Binding-site contacts:
Ligand atom C7 contacts residue ASN215 of chain 1.O at 3.5 Å.
Ligand atom C1 contacts residue ASN215 of chain 1.O at 1.4 Å.
Ligand atom C2 contacts residue ASN213 of chain 1.O at 4.4 Å.
Ligand atom N2 contacts residue ASN213 of chain 1.O at 3.4 Å.
Ligand atom O5 contacts residue ASN215 of chain 1.O at 2.5 Å (h-bond).
Ligand atom O7 contacts residue ASN215 of chain 1.O at 4.4 Å.
Ligand atom C5 contacts residue ASN215 of chain 1.O at 3.7 Å.
Ligand atom O6 contacts residue ASN380 of chain 1.N at 3.6 Å (h-bond).
Ligand atom C5 contacts residue ASN380 of chain 1.N at 3.8 Å.
Ligand atom O7 contacts residue ASN213 of chain 1.O at 3.1 Å.
Ligand atom C7 contacts residue ASN213 of chain 1.O at 3.6 Å.
Ligand atom C8 contacts residue ASN215 of chain 1.O at 3.8 Å.
Ligand atom C6 contacts residue ASN380 of chain 1.N at 3.4 Å.
Ligand atom C2 contacts residue PHE214 of chain 1.O at 4.4 Å (hydrophobic).
Ligand atom N2 contacts residue ASN215 of chain 1.O at 2.9 Å (h-bond).
Ligand atom C7 contacts residue TYR253 of chain 1.O at 4.3 Å (hydrophobic).
Ligand atom O6 contacts residue HIS363 of chain 1.N at 4.2 Å.
Ligand atom C6 contacts residue GLU378 of chain 1.N at 4.3 Å.
Ligand atom N2 contacts residue PHE214 of chain 1.O at 4.1 Å.
Ligand atom C4 contacts residue ASN380 of chain 1.N at 4.0 Å.
Ligand atom O5 contacts residue ASN380 of chain 1.N at 3.4 Å (h-bond).
Ligand atom C2 contacts residue ASN215 of chain 1.O at 2.5 Å.
Ligand atom C4 contacts residue ASN215 of chain 1.O at 4.3 Å.
Ligand atom C3 contacts residue ASN215 of chain 1.O at 3.8 Å.
Ligand atom O3 contacts residue ASN213 of chain 1.O at 3.7 Å.
Ligand atom O7 contacts residue TYR253 of chain 1.O at 3.4 Å (h-bond).
Ligand atom N2 contacts residue TYR253 of chain 1.O at 4.4 Å.

This protein binds this small molecule.
Small molecule (SMILES): CC(=O)N[C@@H]1[C@@H](O)[C@H](O)[C@@H](CO)O[C@H]1O

Sequence of chain 1.N:
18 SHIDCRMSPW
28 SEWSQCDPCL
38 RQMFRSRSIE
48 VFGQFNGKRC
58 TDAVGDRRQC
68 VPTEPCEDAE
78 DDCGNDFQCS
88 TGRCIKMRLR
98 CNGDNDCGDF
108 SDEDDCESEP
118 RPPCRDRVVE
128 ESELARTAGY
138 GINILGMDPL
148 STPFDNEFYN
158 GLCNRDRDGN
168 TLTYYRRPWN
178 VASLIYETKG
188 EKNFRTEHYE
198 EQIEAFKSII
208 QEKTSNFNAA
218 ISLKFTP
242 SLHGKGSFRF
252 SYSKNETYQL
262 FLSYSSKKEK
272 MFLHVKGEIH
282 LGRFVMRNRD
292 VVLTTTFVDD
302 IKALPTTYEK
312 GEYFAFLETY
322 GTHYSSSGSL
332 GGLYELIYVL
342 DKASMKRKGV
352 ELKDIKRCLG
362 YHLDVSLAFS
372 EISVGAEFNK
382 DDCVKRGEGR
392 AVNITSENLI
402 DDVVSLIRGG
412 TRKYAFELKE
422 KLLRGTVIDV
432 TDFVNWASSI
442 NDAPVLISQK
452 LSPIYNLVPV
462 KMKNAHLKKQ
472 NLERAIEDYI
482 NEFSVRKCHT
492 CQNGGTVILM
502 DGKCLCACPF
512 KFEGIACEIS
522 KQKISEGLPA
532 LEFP

Sequence of chain 1.O:
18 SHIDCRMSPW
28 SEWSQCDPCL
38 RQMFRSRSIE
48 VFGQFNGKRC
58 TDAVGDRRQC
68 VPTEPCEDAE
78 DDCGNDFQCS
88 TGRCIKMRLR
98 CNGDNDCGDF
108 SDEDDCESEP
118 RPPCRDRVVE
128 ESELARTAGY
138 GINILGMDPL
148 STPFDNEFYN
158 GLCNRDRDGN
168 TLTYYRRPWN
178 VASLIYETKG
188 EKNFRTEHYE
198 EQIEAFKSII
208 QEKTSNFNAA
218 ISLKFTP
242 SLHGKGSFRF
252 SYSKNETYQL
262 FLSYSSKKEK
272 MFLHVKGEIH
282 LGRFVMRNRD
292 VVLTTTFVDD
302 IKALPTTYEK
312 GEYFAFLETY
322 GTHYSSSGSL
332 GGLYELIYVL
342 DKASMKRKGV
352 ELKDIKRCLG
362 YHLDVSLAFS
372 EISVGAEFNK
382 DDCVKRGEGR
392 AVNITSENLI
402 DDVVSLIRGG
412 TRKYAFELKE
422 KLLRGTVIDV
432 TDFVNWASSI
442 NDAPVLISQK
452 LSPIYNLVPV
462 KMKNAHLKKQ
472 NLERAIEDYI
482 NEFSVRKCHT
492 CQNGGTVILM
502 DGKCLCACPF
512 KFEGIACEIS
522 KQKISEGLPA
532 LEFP